Binding-site contacts:
Ligand atom CL1 contacts residue TYR82 of chain 1.A at 3.3 Å.
Ligand atom C4 contacts residue THR121 of chain 1.A at 4.2 Å.
Ligand atom C1 contacts residue THR121 of chain 1.A at 3.9 Å.
Ligand atom N1 contacts residue SER120 of chain 1.A at 2.7 Å (h-bond).
Ligand atom O1 contacts residue THR121 of chain 1.A at 4.3 Å.
Ligand atom C6 contacts residue PRO84 of chain 1.A at 3.8 Å (hydrophobic).
Ligand atom CL1 contacts residue GLY60 of chain 1.A at 3.2 Å.
Ligand atom C7 contacts residue THR121 of chain 1.A at 4.0 Å.
Ligand atom C2 contacts residue THR121 of chain 1.A at 4.4 Å.
Ligand atom C3 contacts residue THR121 of chain 1.A at 4.5 Å.
Ligand atom C5 contacts residue TYR82 of chain 1.A at 4.5 Å (hydrophobic).
Ligand atom C7 contacts residue SER120 of chain 1.A at 3.5 Å.
Ligand atom CL1 contacts residue THR115 of chain 1.A at 3.4 Å.
Ligand atom O1 contacts residue SER120 of chain 1.A at 4.4 Å.
Ligand atom N1 contacts residue LEU118 of chain 1.A at 4.0 Å.
Ligand atom O1 contacts residue LEU118 of chain 1.A at 3.6 Å.
Ligand atom CL1 contacts residue ASP83 of chain 1.A at 4.2 Å.
Ligand atom C7 contacts residue LEU118 of chain 1.A at 4.1 Å (hydrophobic).
Ligand atom C5 contacts residue SER120 of chain 1.A at 3.8 Å.
Ligand atom F1 contacts residue LEU101 of chain 1.A at 3.7 Å.
Ligand atom C4 contacts residue SER120 of chain 1.A at 4.4 Å.
Ligand atom C7 contacts residue PRO84 of chain 1.A at 3.8 Å (hydrophobic).
Ligand atom C1 contacts residue PRO84 of chain 1.A at 3.4 Å (hydrophobic).
Ligand atom C5 contacts residue THR121 of chain 1.A at 3.8 Å.
Ligand atom C3 contacts residue LEU124 of chain 1.A at 4.0 Å (hydrophobic).
Ligand atom C6 contacts residue SER120 of chain 1.A at 4.1 Å.
Ligand atom F1 contacts residue LEU124 of chain 1.A at 3.6 Å.
Ligand atom C2 contacts residue THR115 of chain 1.A at 3.8 Å.
Ligand atom C1 contacts residue THR115 of chain 1.A at 4.0 Å.
Ligand atom C2 contacts residue TYR82 of chain 1.A at 3.9 Å (hydrophobic).
Ligand atom C4 contacts residue LEU124 of chain 1.A at 4.0 Å (hydrophobic).
Ligand atom N1 contacts residue PRO84 of chain 1.A at 4.3 Å.
Ligand atom C3 contacts residue TYR82 of chain 1.A at 3.4 Å (hydrophobic).
Ligand atom C4 contacts residue TYR82 of chain 1.A at 3.7 Å (hydrophobic).
Ligand atom O1 contacts residue PRO84 of chain 1.A at 4.0 Å.
Ligand atom CL1 contacts residue PRO84 of chain 1.A at 4.2 Å.
Ligand atom C6 contacts residue THR121 of chain 1.A at 3.6 Å.
Ligand atom C2 contacts residue PRO84 of chain 1.A at 3.7 Å (hydrophobic).
Ligand atom CL1 contacts residue LEU59 of chain 1.A at 3.6 Å.
Ligand atom F1 contacts residue TYR82 of chain 1.A at 3.1 Å.

Sequence of chain 1.A:
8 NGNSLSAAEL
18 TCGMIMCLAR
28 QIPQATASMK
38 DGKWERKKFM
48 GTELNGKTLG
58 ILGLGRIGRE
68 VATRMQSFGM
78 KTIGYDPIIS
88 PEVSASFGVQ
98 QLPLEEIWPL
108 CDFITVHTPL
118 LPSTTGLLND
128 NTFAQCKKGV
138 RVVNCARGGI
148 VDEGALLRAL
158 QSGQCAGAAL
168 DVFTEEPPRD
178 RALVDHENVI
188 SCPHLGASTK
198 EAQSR

The protein below binds the small molecule below.
Small molecule (SMILES): NC(=O)c1ccc(F)c(Cl)c1